Sequence of chain 11.A:
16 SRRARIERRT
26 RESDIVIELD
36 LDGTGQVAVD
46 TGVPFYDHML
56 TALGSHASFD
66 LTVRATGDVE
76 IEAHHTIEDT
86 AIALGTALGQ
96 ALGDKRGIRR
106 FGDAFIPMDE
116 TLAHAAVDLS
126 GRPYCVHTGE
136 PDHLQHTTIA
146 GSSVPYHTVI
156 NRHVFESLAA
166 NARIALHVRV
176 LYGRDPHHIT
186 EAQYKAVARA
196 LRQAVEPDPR

Sequence of chain 19.A:
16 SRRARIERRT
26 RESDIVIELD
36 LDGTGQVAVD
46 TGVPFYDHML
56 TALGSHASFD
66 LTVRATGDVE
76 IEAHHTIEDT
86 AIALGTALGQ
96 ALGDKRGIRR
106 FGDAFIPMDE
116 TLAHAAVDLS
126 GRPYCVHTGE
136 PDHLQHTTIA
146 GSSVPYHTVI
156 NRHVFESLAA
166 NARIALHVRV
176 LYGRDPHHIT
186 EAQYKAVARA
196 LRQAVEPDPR

Binding-site contacts:
Ligand atom N4 contacts residue HIS79 of chain 19.A at 3.2 Å (h-bond).
Ligand atom N1 contacts residue MET113 of chain 11.A at 3.5 Å.
Ligand atom N1 contacts residue HIS79 of chain 19.A at 4.4 Å.
Ligand atom N4 contacts residue HIS183 of chain 11.A at 3.2 Å (h-bond).
Ligand atom C3 contacts residue GLU83 of chain 19.A at 3.6 Å.
Ligand atom C5 contacts residue MN1 of chain 19.C at 3.2 Å.
Ligand atom N1 contacts residue HIS53 of chain 11.A at 4.4 Å.
Ligand atom C3 contacts residue MN1 of chain 11.D at 4.2 Å.
Ligand atom N4 contacts residue MET113 of chain 11.A at 3.5 Å.
Ligand atom N1 contacts residue HIS80 of chain 19.A at 2.9 Å (h-bond).
Ligand atom N1 contacts residue MN1 of chain 19.C at 4.3 Å.
Ligand atom C3 contacts residue HIS183 of chain 11.A at 4.3 Å.
Ligand atom C5 contacts residue HIS183 of chain 11.A at 3.6 Å.
Ligand atom C3 contacts residue MET113 of chain 11.A at 3.2 Å (hydrophobic).
Ligand atom N3A contacts residue MET113 of chain 11.A at 3.8 Å.
Ligand atom C5 contacts residue HIS182 of chain 11.A at 3.3 Å.
Ligand atom C5 contacts residue MET113 of chain 11.A at 3.6 Å (hydrophobic).
Ligand atom C5 contacts residue HIS79 of chain 19.A at 3.2 Å.
Ligand atom N2 contacts residue HIS80 of chain 19.A at 3.5 Å (h-bond).
Ligand atom C3 contacts residue ARG127 of chain 5.A at 4.2 Å.
Ligand atom C5 contacts residue MN1 of chain 11.D at 3.3 Å.
Ligand atom N2 contacts residue MET113 of chain 11.A at 3.3 Å.
Ligand atom C3 contacts residue MN1 of chain 19.C at 3.3 Å.
Ligand atom N1 contacts residue GLU186 of chain 11.A at 3.1 Å (salt-bridge).
Ligand atom N4 contacts residue MN1 of chain 19.C at 2.2 Å.
Ligand atom N4 contacts residue HIS80 of chain 19.A at 4.4 Å.
Ligand atom C5 contacts residue GLU186 of chain 11.A at 3.9 Å.
Ligand atom N4 contacts residue MN1 of chain 11.D at 4.4 Å.
Ligand atom N1 contacts residue MN1 of chain 11.D at 2.2 Å.
Ligand atom C5 contacts residue HIS80 of chain 19.A at 3.7 Å.
Ligand atom C3 contacts residue HIS80 of chain 19.A at 4.3 Å.
Ligand atom N3A contacts residue ARG127 of chain 5.A at 3.2 Å (salt-bridge).
Ligand atom N2 contacts residue MN1 of chain 11.D at 3.1 Å.
Ligand atom N3A contacts residue GLU83 of chain 19.A at 3.6 Å (salt-bridge).
Ligand atom N2 contacts residue MN1 of chain 19.C at 4.4 Å.
Ligand atom C5 contacts residue GLU83 of chain 19.A at 4.0 Å.
Ligand atom N4 contacts residue GLU83 of chain 19.A at 3.1 Å (salt-bridge).
Ligand atom N2 contacts residue GLU186 of chain 11.A at 3.9 Å.
Ligand atom N1 contacts residue HIS182 of chain 11.A at 3.1 Å (h-bond).
Ligand atom N3A contacts residue MN1 of chain 19.C at 3.6 Å.

The small molecule below binds the protein below.
Small molecule (SMILES): Nc1nc[nH]n1

Sequence of chain 5.A:
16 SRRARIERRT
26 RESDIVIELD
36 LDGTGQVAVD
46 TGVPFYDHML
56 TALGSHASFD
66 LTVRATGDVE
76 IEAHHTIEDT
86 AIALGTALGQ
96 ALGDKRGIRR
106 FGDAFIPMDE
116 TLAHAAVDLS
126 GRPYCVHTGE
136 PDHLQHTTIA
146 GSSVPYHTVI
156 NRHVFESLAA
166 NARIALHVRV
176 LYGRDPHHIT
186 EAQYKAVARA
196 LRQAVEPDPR